Sequence of chain 1.C:
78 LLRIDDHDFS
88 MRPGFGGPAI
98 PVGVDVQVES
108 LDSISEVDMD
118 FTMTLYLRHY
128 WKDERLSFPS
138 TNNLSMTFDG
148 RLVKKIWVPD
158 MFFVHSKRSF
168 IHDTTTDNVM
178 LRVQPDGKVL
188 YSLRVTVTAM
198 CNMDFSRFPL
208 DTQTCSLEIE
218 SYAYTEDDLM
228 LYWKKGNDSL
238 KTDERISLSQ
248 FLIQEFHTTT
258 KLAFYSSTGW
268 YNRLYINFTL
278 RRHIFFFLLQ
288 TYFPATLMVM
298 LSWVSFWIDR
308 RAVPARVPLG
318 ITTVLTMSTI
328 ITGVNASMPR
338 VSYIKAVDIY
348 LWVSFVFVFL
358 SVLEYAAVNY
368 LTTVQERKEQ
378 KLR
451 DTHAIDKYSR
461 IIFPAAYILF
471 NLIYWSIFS

Binding-site contacts:
Ligand atom O contacts residue ARG125 of chain 1.D at 2.6 Å (salt-bridge).
Ligand atom O contacts residue TYR123 of chain 1.D at 3.6 Å.
Ligand atom CB contacts residue TYR262 of chain 1.C at 4.2 Å (hydrophobic).
Ligand atom O contacts residue TYR262 of chain 1.C at 3.9 Å.
Ligand atom CB contacts residue TYR268 of chain 1.C at 4.3 Å (hydrophobic).
Ligand atom C contacts residue SER189 of chain 1.D at 3.9 Å.
Ligand atom CB contacts residue TYR123 of chain 1.D at 4.3 Å (hydrophobic).
Ligand atom CD contacts residue TYR262 of chain 1.C at 4.5 Å (hydrophobic).
Ligand atom C contacts residue THR265 of chain 1.C at 3.8 Å.
Ligand atom CG contacts residue TYR268 of chain 1.C at 4.2 Å (hydrophobic).
Ligand atom O contacts residue THR265 of chain 1.C at 4.3 Å.
Ligand atom N contacts residue TYR268 of chain 1.C at 4.2 Å.
Ligand atom CD contacts residue TYR219 of chain 1.C at 3.2 Å (hydrophobic).
Ligand atom N contacts residue TYR262 of chain 1.C at 3.7 Å.
Ligand atom CD contacts residue TYR268 of chain 1.C at 3.8 Å (hydrophobic).
Ligand atom N contacts residue PHE159 of chain 1.C at 3.8 Å.
Ligand atom CB contacts residue TYR219 of chain 1.C at 4.2 Å (hydrophobic).
Ligand atom N contacts residue SER218 of chain 1.C at 3.4 Å (h-bond).
Ligand atom CB contacts residue THR265 of chain 1.C at 4.5 Å.
Ligand atom CD contacts residue SER218 of chain 1.C at 4.0 Å.
Ligand atom N contacts residue GLU217 of chain 1.C at 2.4 Å (salt-bridge).
Ligand atom OXT contacts residue THR265 of chain 1.C at 3.4 Å.
Ligand atom CG contacts residue THR265 of chain 1.C at 4.3 Å.
Ligand atom CD contacts residue GLU217 of chain 1.C at 3.8 Å.
Ligand atom C contacts residue ARG125 of chain 1.D at 3.3 Å.
Ligand atom C contacts residue TYR123 of chain 1.D at 4.0 Å (hydrophobic).
Ligand atom N contacts residue TYR219 of chain 1.C at 4.1 Å.
Ligand atom OXT contacts residue ARG125 of chain 1.D at 2.9 Å (salt-bridge).
Ligand atom OXT contacts residue SER189 of chain 1.D at 3.0 Å (h-bond).
Ligand atom CG contacts residue TYR219 of chain 1.C at 4.1 Å (hydrophobic).
Ligand atom CD contacts residue PHE159 of chain 1.C at 4.4 Å (hydrophobic).

This protein binds this small molecule.
Small molecule (SMILES): NCCCC(=O)O

Sequence of chain 1.D:
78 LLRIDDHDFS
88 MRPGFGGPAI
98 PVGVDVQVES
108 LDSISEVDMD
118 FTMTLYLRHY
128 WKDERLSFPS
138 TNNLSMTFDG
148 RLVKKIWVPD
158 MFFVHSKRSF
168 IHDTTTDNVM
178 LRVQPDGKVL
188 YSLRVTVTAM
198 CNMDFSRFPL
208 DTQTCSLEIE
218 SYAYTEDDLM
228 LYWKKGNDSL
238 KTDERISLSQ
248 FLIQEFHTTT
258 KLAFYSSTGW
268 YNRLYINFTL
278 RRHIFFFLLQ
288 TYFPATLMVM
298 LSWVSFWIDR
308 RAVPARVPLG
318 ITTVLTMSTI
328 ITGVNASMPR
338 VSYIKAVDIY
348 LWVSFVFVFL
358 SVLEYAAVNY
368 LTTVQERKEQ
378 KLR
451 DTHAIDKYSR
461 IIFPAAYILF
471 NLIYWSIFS